Binding-site contacts:
Ligand atom O2 contacts residue THR265 of chain 1.A at 2.7 Å (h-bond).
Ligand atom O1 contacts residue ARG297 of chain 1.A at 3.4 Å (salt-bridge).
Ligand atom C4 contacts residue FAD1 of chain 1.I at 3.3 Å.
Ligand atom O4 contacts residue HIS364 of chain 1.A at 3.0 Å (h-bond).
Ligand atom O2 contacts residue LEU263 of chain 1.A at 3.8 Å.
Ligand atom O5 contacts residue ARG408 of chain 1.A at 2.6 Å (salt-bridge).
Ligand atom O2 contacts residue FAD1 of chain 1.I at 3.4 Å (h-bond).
Ligand atom O3 contacts residue FAD1 of chain 1.I at 3.5 Å (h-bond).
Ligand atom O3 contacts residue HIS364 of chain 1.A at 3.0 Å (h-bond).
Ligand atom C1 contacts residue ARG297 of chain 1.A at 3.6 Å.
Ligand atom O2 contacts residue GLY62 of chain 1.A at 2.8 Å (h-bond).
Ligand atom C4 contacts residue ARG297 of chain 1.A at 3.0 Å.
Ligand atom O4 contacts residue FAD1 of chain 1.I at 3.2 Å.
Ligand atom C3 contacts residue ARG297 of chain 1.A at 2.7 Å.
Ligand atom C3 contacts residue FAD1 of chain 1.I at 3.2 Å.
Ligand atom C4 contacts residue ARG408 of chain 1.A at 3.4 Å.
Ligand atom O1 contacts residue GLU266 of chain 1.A at 2.5 Å (salt-bridge).
Ligand atom C1 contacts residue THR265 of chain 1.A at 3.3 Å.
Ligand atom O1 contacts residue HIS253 of chain 1.A at 3.0 Å (h-bond).
Ligand atom C3 contacts residue PHE130 of chain 1.A at 3.8 Å (hydrophobic).
Ligand atom C1 contacts residue LEU263 of chain 1.A at 3.7 Å (hydrophobic).
Ligand atom O1 contacts residue PHE130 of chain 1.A at 4.0 Å.
Ligand atom C1 contacts residue GLU266 of chain 1.A at 3.6 Å.
Ligand atom C2 contacts residue HIS253 of chain 1.A at 3.9 Å.
Ligand atom O5 contacts residue ARG297 of chain 1.A at 3.7 Å.
Ligand atom O5 contacts residue FAD1 of chain 1.I at 2.9 Å.
Ligand atom C2 contacts residue ARG297 of chain 1.A at 2.9 Å.
Ligand atom O3 contacts residue LEU263 of chain 1.A at 3.7 Å.
Ligand atom O4 contacts residue ARG297 of chain 1.A at 2.8 Å (salt-bridge).
Ligand atom O5 contacts residue GLY410 of chain 1.A at 3.3 Å.
Ligand atom C1 contacts residue HIS253 of chain 1.A at 3.8 Å.
Ligand atom O3 contacts residue ARG297 of chain 1.A at 3.3 Å (salt-bridge).
Ligand atom O1 contacts residue THR265 of chain 1.A at 3.2 Å (h-bond).
Ligand atom C4 contacts residue ALA411 of chain 1.A at 3.6 Å (hydrophobic).
Ligand atom C1 contacts residue PHE130 of chain 1.A at 3.9 Å (hydrophobic).
Ligand atom O2 contacts residue GLN61 of chain 1.A at 3.7 Å.
Ligand atom O4 contacts residue ARG408 of chain 1.A at 2.7 Å (salt-bridge).
Ligand atom C2 contacts residue FAD1 of chain 1.I at 3.5 Å.
Ligand atom O5 contacts residue ALA411 of chain 1.A at 2.5 Å (h-bond).
Ligand atom O3 contacts residue HIS253 of chain 1.A at 3.3 Å.

The small molecule below binds the protein below.
Small molecule (SMILES): O=C(O)/C=C(\O)C(=O)O

Sequence of chain 1.A:
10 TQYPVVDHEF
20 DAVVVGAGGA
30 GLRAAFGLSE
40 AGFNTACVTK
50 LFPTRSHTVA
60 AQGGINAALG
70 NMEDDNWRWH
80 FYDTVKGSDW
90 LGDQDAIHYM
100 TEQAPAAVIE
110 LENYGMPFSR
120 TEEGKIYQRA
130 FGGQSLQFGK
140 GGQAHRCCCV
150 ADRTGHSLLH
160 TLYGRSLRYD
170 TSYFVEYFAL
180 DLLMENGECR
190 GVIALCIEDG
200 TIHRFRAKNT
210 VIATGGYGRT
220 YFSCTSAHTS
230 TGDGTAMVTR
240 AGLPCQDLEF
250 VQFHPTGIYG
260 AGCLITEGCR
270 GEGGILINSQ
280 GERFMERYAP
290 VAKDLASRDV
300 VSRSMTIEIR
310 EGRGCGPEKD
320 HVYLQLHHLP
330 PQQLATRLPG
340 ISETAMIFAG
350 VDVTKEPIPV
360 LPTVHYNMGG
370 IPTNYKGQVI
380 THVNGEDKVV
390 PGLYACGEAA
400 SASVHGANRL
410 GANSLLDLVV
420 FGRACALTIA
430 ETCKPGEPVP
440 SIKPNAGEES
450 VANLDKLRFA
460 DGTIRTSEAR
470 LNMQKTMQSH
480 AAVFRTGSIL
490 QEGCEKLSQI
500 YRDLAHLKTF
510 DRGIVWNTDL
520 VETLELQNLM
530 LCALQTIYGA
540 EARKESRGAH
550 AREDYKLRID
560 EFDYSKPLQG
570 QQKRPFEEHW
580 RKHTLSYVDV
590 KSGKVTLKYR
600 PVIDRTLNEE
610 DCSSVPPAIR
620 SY